Binding-site contacts:
Ligand atom C contacts residue ALA176 of chain 1.B at 3.9 Å (hydrophobic).
Ligand atom CD1 contacts residue ALA176 of chain 1.B at 3.9 Å (hydrophobic).
Ligand atom N contacts residue SER178 of chain 1.B at 3.1 Å (h-bond).
Ligand atom CH2 contacts residue ARG74 of chain 1.B at 3.7 Å.
Ligand atom C contacts residue SER155 of chain 1.B at 3.4 Å.
Ligand atom CE3 contacts residue THR153 of chain 1.B at 3.8 Å.
Ligand atom C contacts residue THR153 of chain 1.B at 4.1 Å.
Ligand atom CG contacts residue ALA176 of chain 1.B at 3.9 Å (hydrophobic).
Ligand atom CB contacts residue ALA176 of chain 1.B at 3.5 Å (hydrophobic).
Ligand atom CD1 contacts residue GLU305 of chain 1.B at 3.4 Å.
Ligand atom CG contacts residue ALA306 of chain 1.B at 4.1 Å (hydrophobic).
Ligand atom CH2 contacts residue ALA306 of chain 1.B at 4.1 Å (hydrophobic).
Ligand atom CA contacts residue SER178 of chain 1.B at 4.0 Å.
Ligand atom C contacts residue TYR226 of chain 1.B at 3.5 Å (hydrophobic).
Ligand atom OXT contacts residue SER178 of chain 1.B at 3.4 Å (h-bond).
Ligand atom O contacts residue SER155 of chain 1.B at 3.6 Å.
Ligand atom CE2 contacts residue GLU305 of chain 1.B at 4.1 Å.
Ligand atom CE2 contacts residue ALA306 of chain 1.B at 4.0 Å (hydrophobic).
Ligand atom CD2 contacts residue THR153 of chain 1.B at 4.1 Å.
Ligand atom NE1 contacts residue ALA306 of chain 1.B at 4.1 Å.
Ligand atom CA contacts residue TYR226 of chain 1.B at 4.0 Å (hydrophobic).
Ligand atom CZ2 contacts residue ALA306 of chain 1.B at 4.0 Å (hydrophobic).
Ligand atom CA contacts residue ALA176 of chain 1.B at 3.3 Å (hydrophobic).
Ligand atom O contacts residue TYR226 of chain 1.B at 3.4 Å.
Ligand atom NE1 contacts residue ILE424 of chain 1.B at 4.1 Å.
Ligand atom OXT contacts residue ALA176 of chain 1.B at 3.9 Å.
Ligand atom O contacts residue GLY154 of chain 1.B at 4.0 Å.
Ligand atom NE1 contacts residue GLU305 of chain 1.B at 3.0 Å (salt-bridge).
Ligand atom CD2 contacts residue ALA306 of chain 1.B at 4.1 Å (hydrophobic).
Ligand atom CA contacts residue THR153 of chain 1.B at 4.3 Å.
Ligand atom N contacts residue SER177 of chain 1.B at 4.2 Å.
Ligand atom CZ2 contacts residue TRP78 of chain 1.B at 4.0 Å (hydrophobic).
Ligand atom CH2 contacts residue TRP78 of chain 1.B at 3.9 Å (hydrophobic).
Ligand atom OXT contacts residue TYR226 of chain 1.B at 3.4 Å.
Ligand atom C contacts residue SER178 of chain 1.B at 4.2 Å.
Ligand atom OXT contacts residue SER177 of chain 1.B at 4.0 Å.
Ligand atom OXT contacts residue SER155 of chain 1.B at 2.4 Å (h-bond).
Ligand atom CZ2 contacts residue ARG74 of chain 1.B at 3.7 Å.
Ligand atom N contacts residue ALA176 of chain 1.B at 2.3 Å (h-bond).
Ligand atom CB contacts residue THR153 of chain 1.B at 3.8 Å.

The protein below binds the small molecule below.
Small molecule (SMILES): N[C@@H](Cc1c[nH]c2ccccc12)C(=O)O

Sequence of chain 1.B:
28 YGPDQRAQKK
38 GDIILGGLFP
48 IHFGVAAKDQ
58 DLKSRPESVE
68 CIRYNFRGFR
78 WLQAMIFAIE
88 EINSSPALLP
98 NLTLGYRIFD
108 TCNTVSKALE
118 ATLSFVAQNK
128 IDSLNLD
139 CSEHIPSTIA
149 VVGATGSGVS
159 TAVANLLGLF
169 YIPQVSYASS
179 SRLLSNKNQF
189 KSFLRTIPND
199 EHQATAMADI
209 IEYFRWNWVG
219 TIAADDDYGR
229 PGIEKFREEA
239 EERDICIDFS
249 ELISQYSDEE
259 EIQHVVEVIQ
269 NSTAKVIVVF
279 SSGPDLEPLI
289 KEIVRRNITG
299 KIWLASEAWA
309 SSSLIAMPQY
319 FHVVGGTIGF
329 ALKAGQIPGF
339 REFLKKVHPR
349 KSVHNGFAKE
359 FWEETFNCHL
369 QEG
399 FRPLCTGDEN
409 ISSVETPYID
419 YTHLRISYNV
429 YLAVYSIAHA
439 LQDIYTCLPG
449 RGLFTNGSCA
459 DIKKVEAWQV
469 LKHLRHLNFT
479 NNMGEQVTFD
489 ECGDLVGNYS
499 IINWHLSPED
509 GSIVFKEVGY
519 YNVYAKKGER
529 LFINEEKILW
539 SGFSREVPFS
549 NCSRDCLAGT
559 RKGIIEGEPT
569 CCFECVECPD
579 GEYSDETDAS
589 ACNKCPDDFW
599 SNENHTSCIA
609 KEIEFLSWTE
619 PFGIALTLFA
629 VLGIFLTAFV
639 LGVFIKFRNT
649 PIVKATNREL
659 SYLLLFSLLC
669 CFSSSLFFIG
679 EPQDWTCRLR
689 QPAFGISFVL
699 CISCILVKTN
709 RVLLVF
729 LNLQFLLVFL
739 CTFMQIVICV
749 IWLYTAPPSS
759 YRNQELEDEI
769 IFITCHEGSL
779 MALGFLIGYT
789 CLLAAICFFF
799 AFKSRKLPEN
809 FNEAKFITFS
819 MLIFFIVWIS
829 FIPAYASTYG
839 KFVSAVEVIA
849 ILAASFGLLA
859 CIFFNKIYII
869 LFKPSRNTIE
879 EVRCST